Binding-site contacts:
Ligand atom CAF contacts residue VAL140 of chain 1.B at 4.1 Å (hydrophobic).
Ligand atom CAE contacts residue PRO39 of chain 1.B at 3.7 Å (hydrophobic).
Ligand atom OAH contacts residue GLN165 of chain 1.B at 4.1 Å.
Ligand atom CAK contacts residue MET41 of chain 1.B at 3.9 Å (hydrophobic).
Ligand atom CAC contacts residue LEU147 of chain 1.B at 4.5 Å (hydrophobic).
Ligand atom CAF contacts residue PHE158 of chain 1.B at 4.4 Å (hydrophobic).
Ligand atom CAJ contacts residue PRO39 of chain 1.B at 3.7 Å (hydrophobic).
Ligand atom CAI contacts residue PRO39 of chain 1.B at 4.2 Å (hydrophobic).
Ligand atom CAC contacts residue VAL144 of chain 1.B at 3.8 Å (hydrophobic).
Ligand atom CAK contacts residue THR40 of chain 1.B at 4.1 Å.
Ligand atom CAG contacts residue THR40 of chain 1.B at 3.1 Å.
Ligand atom CAK contacts residue PRO39 of chain 1.B at 3.6 Å (hydrophobic).
Ligand atom CAD contacts residue VAL144 of chain 1.B at 3.5 Å (hydrophobic).
Ligand atom CAE contacts residue MET41 of chain 1.B at 4.3 Å (hydrophobic).
Ligand atom OAB contacts residue HIS48 of chain 1.B at 3.7 Å.
Ligand atom CAJ contacts residue MET41 of chain 1.B at 3.9 Å (hydrophobic).
Ligand atom CAG contacts residue MET41 of chain 1.B at 3.3 Å (hydrophobic).
Ligand atom CAE contacts residue THR40 of chain 1.B at 4.2 Å.
Ligand atom OAH contacts residue PRO39 of chain 1.B at 4.4 Å.
Ligand atom OAA contacts residue MET41 of chain 1.B at 2.9 Å (h-bond).
Ligand atom CAD contacts residue VAL140 of chain 1.B at 3.9 Å (hydrophobic).
Ligand atom OAA contacts residue THR40 of chain 1.B at 3.5 Å.
Ligand atom CAI contacts residue MET41 of chain 1.B at 3.8 Å (hydrophobic).
Ligand atom CAL contacts residue GLN165 of chain 1.B at 4.3 Å.
Ligand atom CAC contacts residue PRO39 of chain 1.B at 4.2 Å (hydrophobic).
Ligand atom CAF contacts residue GLN165 of chain 1.B at 3.6 Å.
Ligand atom OAA contacts residue HIS48 of chain 1.B at 3.1 Å (h-bond).
Ligand atom CAD contacts residue VAL143 of chain 1.B at 4.3 Å (hydrophobic).
Ligand atom CAI contacts residue HIS48 of chain 1.B at 3.8 Å.
Ligand atom CAL contacts residue PRO39 of chain 1.B at 4.4 Å (hydrophobic).
Ligand atom CAI contacts residue THR40 of chain 1.B at 3.9 Å.
Ligand atom OAA contacts residue PRO39 of chain 1.B at 4.5 Å.
Ligand atom CAJ contacts residue THR40 of chain 1.B at 3.9 Å.
Ligand atom CAD contacts residue PHE158 of chain 1.B at 4.5 Å (hydrophobic).
Ligand atom CAC contacts residue VAL143 of chain 1.B at 3.8 Å (hydrophobic).
Ligand atom CAG contacts residue PRO39 of chain 1.B at 3.1 Å (hydrophobic).

Sequence of chain 1.B:
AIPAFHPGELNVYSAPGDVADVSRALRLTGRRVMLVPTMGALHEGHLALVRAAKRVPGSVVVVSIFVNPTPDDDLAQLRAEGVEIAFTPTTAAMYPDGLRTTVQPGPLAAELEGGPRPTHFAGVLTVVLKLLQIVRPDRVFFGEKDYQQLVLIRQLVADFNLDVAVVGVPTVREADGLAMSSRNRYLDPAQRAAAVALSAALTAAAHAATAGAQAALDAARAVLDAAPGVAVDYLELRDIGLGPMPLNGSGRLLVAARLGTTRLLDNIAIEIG

A small-molecule ligand and the protein it binds are described below.
Small molecule (SMILES): O=C(O)c1cc2ccccc2o1